The small molecule below binds the protein below.
Small molecule (SMILES): CC(=O)N[C@H]1[C@H](O[C@H]2[C@H](O)[C@@H](NC(C)=O)CO[C@@H]2CO)O[C@H](CO)[C@@H](O[C@@H]2O[C@H](CO)[C@@H](O)[C@H](O)[C@@H]2O)[C@@H]1O

Binding-site contacts:
Ligand atom C8 contacts residue SER111 of chain 1.E at 4.0 Å.
Ligand atom C4 contacts residue ASN167 of chain 1.E at 4.2 Å.
Ligand atom C7 contacts residue LYS116 of chain 1.E at 4.4 Å.
Ligand atom C7 contacts residue ASN167 of chain 1.E at 3.9 Å.
Ligand atom C7 contacts residue TYR219 of chain 1.E at 3.7 Å (hydrophobic).
Ligand atom C5 contacts residue SER169 of chain 1.E at 3.8 Å.
Ligand atom C8 contacts residue ILE113 of chain 1.E at 3.9 Å (hydrophobic).
Ligand atom C5 contacts residue ASN167 of chain 1.E at 3.6 Å.
Ligand atom O5 contacts residue ASN167 of chain 1.E at 2.4 Å (h-bond).
Ligand atom O7 contacts residue LYS116 of chain 1.E at 3.3 Å (salt-bridge).
Ligand atom C3 contacts residue ASN167 of chain 1.E at 3.8 Å.
Ligand atom C3 contacts residue TYR219 of chain 1.E at 4.1 Å (hydrophobic).
Ligand atom O3 contacts residue TYR219 of chain 1.E at 4.5 Å.
Ligand atom N2 contacts residue ASN167 of chain 1.E at 2.9 Å (h-bond).
Ligand atom C8 contacts residue GLN165 of chain 1.E at 3.6 Å.
Ligand atom C2 contacts residue TYR219 of chain 1.E at 4.0 Å (hydrophobic).
Ligand atom C8 contacts residue SER169 of chain 1.E at 4.2 Å.
Ligand atom O5 contacts residue SER169 of chain 1.E at 4.0 Å.
Ligand atom C1 contacts residue TYR219 of chain 1.E at 4.4 Å (hydrophobic).
Ligand atom C1 contacts residue ASN167 of chain 1.E at 1.4 Å.
Ligand atom O6 contacts residue SER169 of chain 1.E at 4.4 Å.
Ligand atom C2 contacts residue ASN167 of chain 1.E at 2.4 Å.
Ligand atom N2 contacts residue TYR219 of chain 1.E at 3.1 Å (h-bond).
Ligand atom O7 contacts residue ASN167 of chain 1.E at 4.4 Å.
Ligand atom C8 contacts residue TYR219 of chain 1.E at 3.5 Å (hydrophobic).
Ligand atom C6 contacts residue SER169 of chain 1.E at 3.8 Å.
Ligand atom C1 contacts residue SER169 of chain 1.E at 4.2 Å.

Sequence of chain 1.E:
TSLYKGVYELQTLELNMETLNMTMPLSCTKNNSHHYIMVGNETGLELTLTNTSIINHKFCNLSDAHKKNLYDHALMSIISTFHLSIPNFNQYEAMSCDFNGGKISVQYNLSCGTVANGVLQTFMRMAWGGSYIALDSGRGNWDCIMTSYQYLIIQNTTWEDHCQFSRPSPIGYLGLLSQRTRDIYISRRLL